Binding-site contacts:
Ligand atom C17 contacts residue LEU110 of chain 1.B at 3.8 Å (hydrophobic).
Ligand atom O28 contacts residue LEU110 of chain 2.B at 3.4 Å.
Ligand atom C27 contacts residue THR118 of chain 2.B at 3.6 Å.
Ligand atom C6 contacts residue 1W41 of chain 2.D at 0.6 Å.
Ligand atom C17 contacts residue LEU110 of chain 2.B at 3.8 Å (hydrophobic).
Ligand atom C13 contacts residue LEU17 of chain 1.B at 3.6 Å (hydrophobic).
Ligand atom C1 contacts residue 1W41 of chain 2.D at 0.7 Å.
Ligand atom C26 contacts residue LEU110 of chain 2.B at 3.8 Å (hydrophobic).
Ligand atom O28 contacts residue SER117 of chain 1.B at 3.0 Å (h-bond).
Ligand atom C8 contacts residue 1W41 of chain 2.D at 0.6 Å.
Ligand atom C12 contacts residue LEU17 of chain 2.B at 3.6 Å (hydrophobic).
Ligand atom C19 contacts residue 1W41 of chain 2.D at 0.5 Å.
Ligand atom C10 contacts residue LYS15 of chain 1.B at 3.7 Å.
Ligand atom C11 contacts residue LYS15 of chain 2.B at 3.5 Å.
Ligand atom C15 contacts residue 1W41 of chain 2.D at 0.5 Å.
Ligand atom C4 contacts residue 1W41 of chain 2.D at 0.0 Å.
Ligand atom C17 contacts residue 1W41 of chain 2.D at 0.0 Å.
Ligand atom C14 contacts residue 1W41 of chain 2.D at 0.6 Å.
Ligand atom C27 contacts residue 1W41 of chain 2.D at 0.4 Å.
Ligand atom C11 contacts residue THR106 of chain 2.B at 3.7 Å.
Ligand atom O2 contacts residue 1W41 of chain 2.D at 1.1 Å.
Ligand atom C16 contacts residue 1W41 of chain 2.D at 0.2 Å.
Ligand atom C19 contacts residue THR119 of chain 2.B at 3.8 Å.
Ligand atom C12 contacts residue 1W41 of chain 2.D at 0.8 Å.
Ligand atom C7 contacts residue 1W41 of chain 2.D at 0.7 Å.
Ligand atom C3 contacts residue LYS15 of chain 1.B at 3.8 Å.
Ligand atom O28 contacts residue 1W41 of chain 2.D at 0.5 Å (h-bond).
Ligand atom C26 contacts residue SER117 of chain 1.B at 3.6 Å.
Ligand atom C5 contacts residue 1W41 of chain 2.D at 0.5 Å.
Ligand atom C27 contacts residue SER117 of chain 2.B at 3.3 Å.
Ligand atom C17 contacts residue SER117 of chain 2.B at 3.8 Å.
Ligand atom C3 contacts residue 1W41 of chain 2.D at 0.5 Å.
Ligand atom C10 contacts residue 1W41 of chain 2.D at 1.1 Å.
Ligand atom C26 contacts residue 1W41 of chain 2.D at 0.4 Å.
Ligand atom C26 contacts residue THR119 of chain 1.B at 3.8 Å.
Ligand atom O28 contacts residue SER117 of chain 2.B at 2.9 Å (h-bond).
Ligand atom C18 contacts residue 1W41 of chain 2.D at 0.2 Å.
Ligand atom N9 contacts residue 1W41 of chain 2.D at 0.7 Å.
Ligand atom C13 contacts residue 1W41 of chain 2.D at 0.8 Å.
Ligand atom C11 contacts residue 1W41 of chain 2.D at 0.9 Å.

Sequence of chain 1.B:
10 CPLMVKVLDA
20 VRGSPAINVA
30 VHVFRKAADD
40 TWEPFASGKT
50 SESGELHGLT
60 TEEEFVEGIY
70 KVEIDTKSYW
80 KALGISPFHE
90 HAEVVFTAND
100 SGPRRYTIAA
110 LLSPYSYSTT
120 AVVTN

The small molecule below binds the protein below.
Small molecule (SMILES): Cc1cc(/C=C/c2cc(C(=O)Sc3ccc(F)cc3)cc(N(C)C)c2)cc(C)c1O

Sequence of chain 2.B:
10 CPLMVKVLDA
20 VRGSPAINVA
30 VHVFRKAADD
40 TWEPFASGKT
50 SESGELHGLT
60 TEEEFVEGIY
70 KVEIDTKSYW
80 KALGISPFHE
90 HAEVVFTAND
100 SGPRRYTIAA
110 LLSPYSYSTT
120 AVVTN